Binding-site contacts:
Ligand atom CB contacts residue ARG35 of chain 32.D at 3.5 Å.
Ligand atom CB contacts residue LEU40 of chain 32.D at 4.1 Å (hydrophobic).
Ligand atom CB contacts residue ARG35 of chain 32.D at 4.1 Å.
Ligand atom CB contacts residue ASP243 of chain 32.D at 4.3 Å.
Ligand atom N contacts residue PRO43 of chain 32.D at 4.4 Å.
Ligand atom CG2 contacts residue LEU40 of chain 32.D at 4.2 Å (hydrophobic).
Ligand atom CG2 contacts residue PRO43 of chain 32.D at 3.9 Å (hydrophobic).
Ligand atom CB contacts residue ARG29 of chain 32.D at 4.1 Å.
Ligand atom O contacts residue ARG35 of chain 32.D at 3.1 Å (salt-bridge).
Ligand atom N contacts residue ASP243 of chain 32.D at 3.2 Å (salt-bridge).
Ligand atom CG1 contacts residue ARG35 of chain 32.D at 4.2 Å.
Ligand atom CB contacts residue PRO43 of chain 32.D at 3.8 Å (hydrophobic).
Ligand atom N contacts residue ARG35 of chain 32.D at 4.1 Å.
Ligand atom CD1 contacts residue ARG29 of chain 32.D at 4.4 Å.
Ligand atom CD1 contacts residue LEU32 of chain 32.D at 3.8 Å (hydrophobic).
Ligand atom CA contacts residue ARG29 of chain 32.D at 4.0 Å.
Ligand atom NE2 contacts residue ARG36 of chain 32.D at 3.9 Å.
Ligand atom CA contacts residue ARG35 of chain 32.D at 3.9 Å.
Ligand atom CA contacts residue ASP243 of chain 32.D at 4.3 Å.
Ligand atom N contacts residue ASP243 of chain 32.D at 2.8 Å (salt-bridge).
Ligand atom C contacts residue ASP243 of chain 32.D at 3.9 Å.
Ligand atom OG contacts residue ILE25 of chain 32.D at 4.0 Å.
Ligand atom C contacts residue ASP243 of chain 32.D at 3.8 Å.
Ligand atom CG contacts residue LEU40 of chain 32.D at 4.4 Å (hydrophobic).
Ligand atom CA contacts residue ASP243 of chain 32.D at 3.3 Å.
Ligand atom CA contacts residue PRO43 of chain 32.D at 4.4 Å (hydrophobic).
Ligand atom O contacts residue ARG29 of chain 32.D at 3.8 Å.
Ligand atom O contacts residue ARG35 of chain 32.D at 3.4 Å (salt-bridge).
Ligand atom OG contacts residue ARG29 of chain 32.D at 4.3 Å.
Ligand atom C contacts residue ARG36 of chain 32.D at 3.2 Å.
Ligand atom C contacts residue ARG35 of chain 32.D at 4.4 Å.
Ligand atom C contacts residue ARG35 of chain 32.D at 3.6 Å.
Ligand atom CD1 contacts residue ARG35 of chain 32.D at 4.5 Å.
Ligand atom CA contacts residue ASP243 of chain 32.D at 4.4 Å.
Ligand atom O contacts residue ARG36 of chain 32.D at 3.6 Å (salt-bridge).
Ligand atom OE1 contacts residue ARG36 of chain 32.D at 3.8 Å.
Ligand atom CD1 contacts residue LEU40 of chain 32.D at 3.8 Å (hydrophobic).
Ligand atom CD contacts residue ARG36 of chain 32.D at 4.1 Å.
Ligand atom CG2 contacts residue ASP243 of chain 32.D at 3.3 Å.
Ligand atom O contacts residue ASP243 of chain 32.D at 4.1 Å.

Sequence of chain 32.D:
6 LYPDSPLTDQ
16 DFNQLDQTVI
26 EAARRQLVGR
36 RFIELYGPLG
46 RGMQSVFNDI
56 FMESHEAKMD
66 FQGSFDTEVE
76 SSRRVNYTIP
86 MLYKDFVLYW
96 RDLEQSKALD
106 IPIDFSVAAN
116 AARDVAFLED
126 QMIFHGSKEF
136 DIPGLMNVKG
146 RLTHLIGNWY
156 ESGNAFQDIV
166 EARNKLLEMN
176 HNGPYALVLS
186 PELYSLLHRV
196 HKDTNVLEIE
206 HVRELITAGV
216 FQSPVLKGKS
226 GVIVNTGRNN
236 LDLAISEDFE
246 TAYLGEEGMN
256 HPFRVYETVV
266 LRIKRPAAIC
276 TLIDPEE

This small molecule binds to this protein.
Small molecule (SMILES): CC[C@H](C)[C@H](NC(=O)[C@H](CC(C)C)NC(=O)[C@H](CO)NC(=O)CNC(=O)[C@@H](NC(=O)[C@@H](N)[C@@H](C)O)C(C)C)C(=O)N[C@H](C=O)CCC(N)=O